Sequence of chain 2.A:
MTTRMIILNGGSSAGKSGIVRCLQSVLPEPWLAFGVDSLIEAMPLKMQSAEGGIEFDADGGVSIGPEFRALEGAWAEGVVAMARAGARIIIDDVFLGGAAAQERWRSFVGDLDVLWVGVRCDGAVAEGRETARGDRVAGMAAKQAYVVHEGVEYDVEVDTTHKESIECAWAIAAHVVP

Binding-site contacts:
Ligand atom C8 contacts residue ALA50 of chain 2.A at 3.2 Å (hydrophobic).
Ligand atom C3 contacts residue SO41 of chain 2.B at 3.5 Å.
Ligand atom O9A contacts residue MET47 of chain 2.A at 2.8 Å.
Ligand atom C2 contacts residue SO41 of chain 2.B at 4.1 Å.
Ligand atom O9A contacts residue LYS46 of chain 2.A at 4.3 Å.
Ligand atom O9A contacts residue PRO44 of chain 2.A at 4.1 Å.
Ligand atom N2 contacts residue SO41 of chain 2.B at 3.1 Å (h-bond).
Ligand atom C10 contacts residue PRO30 of chain 4.A at 3.8 Å (hydrophobic).
Ligand atom O2 contacts residue LYS46 of chain 2.A at 4.0 Å.
Ligand atom O5 contacts residue GLU67 of chain 2.A at 3.0 Å (salt-bridge).
Ligand atom C7 contacts residue ALA50 of chain 2.A at 3.3 Å (hydrophobic).
Ligand atom C6 contacts residue GLU67 of chain 2.A at 3.2 Å.
Ligand atom C8 contacts residue GLU67 of chain 2.A at 4.0 Å.
Ligand atom C11 contacts residue GLU67 of chain 2.A at 4.0 Å.
Ligand atom O4 contacts residue SO41 of chain 2.B at 2.6 Å (h-bond).
Ligand atom C9 contacts residue LYS46 of chain 2.A at 4.3 Å.
Ligand atom C1 contacts residue SO41 of chain 2.B at 3.6 Å.
Ligand atom C10 contacts residue PRO28 of chain 4.A at 3.8 Å (hydrophobic).
Ligand atom C7 contacts residue GLU67 of chain 2.A at 3.2 Å.
Ligand atom C10 contacts residue LYS46 of chain 2.A at 3.9 Å.
Ligand atom O9B contacts residue PRO30 of chain 4.A at 3.3 Å.
Ligand atom C11 contacts residue PRO30 of chain 4.A at 4.2 Å (hydrophobic).
Ligand atom C4 contacts residue SO41 of chain 2.B at 3.0 Å.
Ligand atom CL1 contacts residue LYS46 of chain 2.A at 3.4 Å.
Ligand atom C1 contacts residue ALA50 of chain 2.A at 4.4 Å (hydrophobic).
Ligand atom CL1 contacts residue ALA50 of chain 2.A at 3.6 Å.
Ligand atom C9 contacts residue MET47 of chain 2.A at 4.3 Å (hydrophobic).
Ligand atom C5 contacts residue GLU67 of chain 2.A at 3.5 Å.
Ligand atom N9 contacts residue PRO44 of chain 2.A at 4.2 Å.
Ligand atom C7 contacts residue SO41 of chain 2.B at 4.0 Å.
Ligand atom N9 contacts residue PRO30 of chain 4.A at 3.5 Å.
Ligand atom C8 contacts residue MET47 of chain 2.A at 4.1 Å (hydrophobic).
Ligand atom O9B contacts residue PRO44 of chain 2.A at 3.4 Å.
Ligand atom C9 contacts residue PRO30 of chain 4.A at 4.2 Å (hydrophobic).
Ligand atom N9 contacts residue LYS46 of chain 2.A at 3.9 Å.
Ligand atom C11 contacts residue PRO28 of chain 4.A at 3.2 Å (hydrophobic).
Ligand atom N9 contacts residue MET47 of chain 2.A at 3.8 Å.
Ligand atom O9B contacts residue LYS46 of chain 2.A at 3.2 Å.
Ligand atom C6 contacts residue PRO28 of chain 4.A at 4.3 Å (hydrophobic).
Ligand atom O9A contacts residue PRO30 of chain 4.A at 3.8 Å.

The protein below binds the small molecule below.
Small molecule (SMILES): O=C(N[C@H](CO)[C@H](O)c1ccc([N+](=O)[O-])cc1)C(Cl)Cl

Sequence of chain 4.A:
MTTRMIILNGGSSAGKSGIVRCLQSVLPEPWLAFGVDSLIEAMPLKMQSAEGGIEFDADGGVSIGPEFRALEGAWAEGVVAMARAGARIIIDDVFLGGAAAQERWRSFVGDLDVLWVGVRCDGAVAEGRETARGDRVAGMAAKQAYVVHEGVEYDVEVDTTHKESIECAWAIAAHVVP